Sequence of chain 1.C:
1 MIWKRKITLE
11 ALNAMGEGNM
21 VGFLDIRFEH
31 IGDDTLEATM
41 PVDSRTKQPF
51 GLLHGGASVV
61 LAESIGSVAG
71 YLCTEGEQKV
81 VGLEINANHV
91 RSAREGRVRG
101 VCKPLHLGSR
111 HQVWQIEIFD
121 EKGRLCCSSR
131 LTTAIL

This small molecule binds to this protein.
Small molecule (SMILES): CC(C)(CO[P](=O)(O)O[P](=O)(O)OC[C@H]1O[C@@H](n2cnc3c(N)ncnc32)[C@H](O)[C@@H]1OP(=O)(O)O)[C@@H](O)C(=O)NCCC(=O)NCCSCC(=O)c1ccccc1

Binding-site contacts:
Ligand atom O5A contacts residue ARG110 of chain 1.C at 3.7 Å.
Ligand atom CCP contacts residue HIS111 of chain 1.C at 3.7 Å.
Ligand atom O4A contacts residue HIS106 of chain 1.C at 4.0 Å.
Ligand atom O1A contacts residue SER109 of chain 1.C at 2.6 Å (h-bond).
Ligand atom P1A contacts residue HIS106 of chain 1.C at 4.4 Å.
Ligand atom P1A contacts residue GLY108 of chain 1.C at 4.3 Å.
Ligand atom P2A contacts residue HIS111 of chain 1.C at 3.7 Å.
Ligand atom P2A contacts residue GLY108 of chain 1.C at 4.5 Å.
Ligand atom O2A contacts residue HIS106 of chain 1.C at 3.1 Å (h-bond).
Ligand atom O2A contacts residue GLY108 of chain 1.C at 3.5 Å.
Ligand atom P2A contacts residue SER109 of chain 1.C at 4.2 Å.
Ligand atom CCP contacts residue HIS106 of chain 1.C at 4.0 Å.
Ligand atom O1A contacts residue GLY108 of chain 1.C at 4.0 Å.
Ligand atom CAP contacts residue HIS106 of chain 1.C at 4.0 Å.
Ligand atom O6A contacts residue HIS111 of chain 1.C at 4.0 Å.
Ligand atom P1A contacts residue SER109 of chain 1.C at 3.8 Å.
Ligand atom O6A contacts residue HIS106 of chain 1.C at 3.0 Å (h-bond).
Ligand atom O5A contacts residue HIS111 of chain 1.C at 2.6 Å (h-bond).
Ligand atom O3A contacts residue SER109 of chain 1.C at 3.9 Å.
Ligand atom P2A contacts residue HIS106 of chain 1.C at 4.0 Å.
Ligand atom O4A contacts residue GLY108 of chain 1.C at 3.3 Å.
Ligand atom OAP contacts residue HIS106 of chain 1.C at 3.5 Å (h-bond).
Ligand atom O2A contacts residue SER109 of chain 1.C at 4.0 Å.
Ligand atom O4A contacts residue SER109 of chain 1.C at 3.0 Å (h-bond).
Ligand atom O4A contacts residue HIS111 of chain 1.C at 2.8 Å (h-bond).
Ligand atom P2A contacts residue ARG110 of chain 1.C at 4.0 Å.
Ligand atom O4A contacts residue ARG110 of chain 1.C at 2.8 Å (salt-bridge).